Sequence of chain 1.A:
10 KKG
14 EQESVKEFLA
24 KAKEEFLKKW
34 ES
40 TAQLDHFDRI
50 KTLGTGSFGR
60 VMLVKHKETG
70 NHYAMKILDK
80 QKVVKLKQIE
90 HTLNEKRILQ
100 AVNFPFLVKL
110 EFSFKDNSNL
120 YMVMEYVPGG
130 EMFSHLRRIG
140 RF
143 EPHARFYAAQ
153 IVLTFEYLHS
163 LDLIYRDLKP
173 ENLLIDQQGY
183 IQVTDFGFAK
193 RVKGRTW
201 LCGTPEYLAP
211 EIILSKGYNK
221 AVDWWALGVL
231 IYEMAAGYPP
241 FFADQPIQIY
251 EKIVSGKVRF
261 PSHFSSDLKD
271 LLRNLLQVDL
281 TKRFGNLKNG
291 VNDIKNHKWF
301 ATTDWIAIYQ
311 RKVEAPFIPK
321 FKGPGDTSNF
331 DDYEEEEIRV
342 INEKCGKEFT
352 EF

A protein and the small-molecule ligand that binds it are described below.
Small molecule (SMILES): CC(=O)c1cc(Cl)cc(CCl)c1O

Binding-site contacts:
Ligand atom CL contacts residue LEU176 of chain 1.A at 4.2 Å.
Ligand atom O contacts residue TYR125 of chain 1.A at 3.7 Å.
Ligand atom CL contacts residue GLU130 of chain 1.A at 2.5 Å.
Ligand atom CL1 contacts residue THR186 of chain 1.A at 2.8 Å.
Ligand atom C5 contacts residue THR186 of chain 1.A at 4.1 Å.
Ligand atom C4 contacts residue VAL60 of chain 1.A at 3.9 Å (hydrophobic).
Ligand atom C contacts residue VAL126 of chain 1.A at 4.0 Å (hydrophobic).
Ligand atom CL1 contacts residue MET123 of chain 1.A at 3.8 Å.
Ligand atom C7 contacts residue LEU176 of chain 1.A at 3.4 Å (hydrophobic).
Ligand atom C3 contacts residue THR186 of chain 1.A at 3.2 Å.
Ligand atom C8 contacts residue PHE330 of chain 1.A at 4.1 Å (hydrophobic).
Ligand atom C2 contacts residue LEU176 of chain 1.A at 3.8 Å (hydrophobic).
Ligand atom C5 contacts residue VAL60 of chain 1.A at 3.7 Å (hydrophobic).
Ligand atom CL1 contacts residue VAL60 of chain 1.A at 4.0 Å.
Ligand atom C1 contacts residue GLU124 of chain 1.A at 3.9 Å.
Ligand atom O1 contacts residue PHE330 of chain 1.A at 3.3 Å.
Ligand atom O contacts residue ALA73 of chain 1.A at 3.5 Å.
Ligand atom C8 contacts residue LEU52 of chain 1.A at 3.8 Å (hydrophobic).
Ligand atom C contacts residue GLU124 of chain 1.A at 2.8 Å.
Ligand atom O contacts residue LEU176 of chain 1.A at 3.6 Å.
Ligand atom O contacts residue GLU124 of chain 1.A at 4.0 Å.
Ligand atom C6 contacts residue LEU176 of chain 1.A at 4.1 Å (hydrophobic).
Ligand atom C1 contacts residue LEU176 of chain 1.A at 3.8 Å (hydrophobic).
Ligand atom C1 contacts residue ALA73 of chain 1.A at 3.4 Å (hydrophobic).
Ligand atom C contacts residue MET123 of chain 1.A at 4.2 Å (hydrophobic).
Ligand atom C6 contacts residue VAL60 of chain 1.A at 3.9 Å (hydrophobic).
Ligand atom O1 contacts residue LEU176 of chain 1.A at 3.0 Å.
Ligand atom O1 contacts residue LEU52 of chain 1.A at 3.8 Å.
Ligand atom C2 contacts residue ALA73 of chain 1.A at 3.8 Å (hydrophobic).
Ligand atom C3 contacts residue VAL60 of chain 1.A at 4.2 Å (hydrophobic).
Ligand atom CL1 contacts residue ASP187 of chain 1.A at 3.9 Å.
Ligand atom C4 contacts residue THR186 of chain 1.A at 3.2 Å.
Ligand atom CL contacts residue GLU173 of chain 1.A at 3.9 Å.
Ligand atom C3 contacts residue MET123 of chain 1.A at 3.9 Å (hydrophobic).
Ligand atom C8 contacts residue GLU130 of chain 1.A at 3.9 Å.
Ligand atom C1 contacts residue VAL126 of chain 1.A at 4.1 Å (hydrophobic).
Ligand atom C contacts residue VAL107 of chain 1.A at 3.8 Å (hydrophobic).
Ligand atom O contacts residue VAL126 of chain 1.A at 3.2 Å (h-bond).
Ligand atom C7 contacts residue VAL60 of chain 1.A at 4.1 Å (hydrophobic).
Ligand atom C contacts residue ALA73 of chain 1.A at 3.6 Å (hydrophobic).